Binding-site contacts:
Ligand atom C1 contacts residue TRP14 of chain 1.B at 1.8 Å (hydrophobic).
Ligand atom O2 contacts residue TRP14 of chain 1.B at 3.0 Å (h-bond).
Ligand atom C6 contacts residue ASN13 of chain 1.B at 3.2 Å.
Ligand atom C4 contacts residue TRP14 of chain 1.B at 4.4 Å (hydrophobic).
Ligand atom C5 contacts residue TRP14 of chain 1.B at 3.8 Å (hydrophobic).
Ligand atom C2 contacts residue TRP14 of chain 1.B at 2.6 Å (hydrophobic).
Ligand atom O5 contacts residue ASN13 of chain 1.B at 4.3 Å.
Ligand atom O5 contacts residue TRP14 of chain 1.B at 2.6 Å.
Ligand atom O6 contacts residue ASN13 of chain 1.B at 3.2 Å.
Ligand atom C5 contacts residue ASN13 of chain 1.B at 4.4 Å.
Ligand atom C3 contacts residue TRP14 of chain 1.B at 4.0 Å (hydrophobic).
Ligand atom C1 contacts residue ARG29 of chain 1.B at 4.2 Å.

Sequence of chain 1.B:
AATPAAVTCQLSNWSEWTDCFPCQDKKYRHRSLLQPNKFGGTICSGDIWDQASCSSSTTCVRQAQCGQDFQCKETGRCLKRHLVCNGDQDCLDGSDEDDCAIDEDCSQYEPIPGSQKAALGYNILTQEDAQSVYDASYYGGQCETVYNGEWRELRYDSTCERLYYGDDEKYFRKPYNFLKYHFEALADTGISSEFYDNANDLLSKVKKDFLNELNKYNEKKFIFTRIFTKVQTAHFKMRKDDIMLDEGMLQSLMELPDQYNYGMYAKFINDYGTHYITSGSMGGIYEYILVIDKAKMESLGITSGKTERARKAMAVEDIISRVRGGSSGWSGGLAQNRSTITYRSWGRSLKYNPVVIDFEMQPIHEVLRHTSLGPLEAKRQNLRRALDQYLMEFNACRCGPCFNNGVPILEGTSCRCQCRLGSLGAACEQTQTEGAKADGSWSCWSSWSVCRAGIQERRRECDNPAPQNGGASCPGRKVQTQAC

A small-molecule ligand and the protein it binds are described below.
Small molecule (SMILES): OC[C@H]1O[C@@H](O)[C@@H](O)[C@@H](O)[C@@H]1O